This small molecule binds to this protein.
Small molecule (SMILES): CC(=O)N[C@@H]1[C@@H](O)[C@H](O)[C@@H](CO)O[C@H]1O

Binding-site contacts:
Ligand atom C8 contacts residue PHE5 of chain 1.D at 4.4 Å (hydrophobic).
Ligand atom C1 contacts residue ASN10 of chain 1.D at 1.4 Å.
Ligand atom C8 contacts residue ASN10 of chain 1.D at 4.3 Å.
Ligand atom C7 contacts residue PHE5 of chain 1.D at 4.4 Å (hydrophobic).
Ligand atom O7 contacts residue GLY6 of chain 1.D at 3.5 Å (h-bond).
Ligand atom N2 contacts residue ASN10 of chain 1.D at 3.0 Å (h-bond).
Ligand atom C7 contacts residue GLY6 of chain 1.D at 3.5 Å.
Ligand atom C2 contacts residue ASN10 of chain 1.D at 2.5 Å.
Ligand atom N2 contacts residue GLY6 of chain 1.D at 4.2 Å.
Ligand atom O5 contacts residue ASN10 of chain 1.D at 2.3 Å (h-bond).
Ligand atom O7 contacts residue LEU35 of chain 1.D at 3.9 Å.
Ligand atom O7 contacts residue PHE5 of chain 1.D at 3.8 Å.
Ligand atom C7 contacts residue ASN10 of chain 1.D at 3.9 Å.
Ligand atom C3 contacts residue ASN10 of chain 1.D at 3.8 Å.
Ligand atom O7 contacts residue PHE9 of chain 1.D at 4.2 Å.
Ligand atom C4 contacts residue ASN10 of chain 1.D at 4.2 Å.
Ligand atom C5 contacts residue ASN10 of chain 1.D at 3.6 Å.
Ligand atom C8 contacts residue GLY6 of chain 1.D at 3.2 Å.

Sequence of chain 1.D:
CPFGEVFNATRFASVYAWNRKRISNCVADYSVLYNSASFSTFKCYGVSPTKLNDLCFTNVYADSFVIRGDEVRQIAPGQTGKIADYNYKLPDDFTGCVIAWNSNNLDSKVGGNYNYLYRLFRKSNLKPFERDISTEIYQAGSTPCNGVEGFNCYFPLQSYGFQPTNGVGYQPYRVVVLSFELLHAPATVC